Sequence of chain 1.A:
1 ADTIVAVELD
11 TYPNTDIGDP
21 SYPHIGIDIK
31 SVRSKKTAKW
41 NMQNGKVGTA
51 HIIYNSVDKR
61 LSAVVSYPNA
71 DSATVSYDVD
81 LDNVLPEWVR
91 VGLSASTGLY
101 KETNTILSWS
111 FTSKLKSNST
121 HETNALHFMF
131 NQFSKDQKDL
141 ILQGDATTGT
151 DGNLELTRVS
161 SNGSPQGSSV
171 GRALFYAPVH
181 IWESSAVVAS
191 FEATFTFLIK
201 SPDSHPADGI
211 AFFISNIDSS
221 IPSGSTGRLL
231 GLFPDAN

Binding-site contacts:
Ligand atom C3C contacts residue TYR100 of chain 1.A at 3.8 Å (hydrophobic).
Ligand atom C6M contacts residue TYR12 of chain 1.A at 3.7 Å (hydrophobic).
Ligand atom C6M contacts residue ASP208 of chain 1.A at 3.5 Å.
Ligand atom C4M contacts residue ASP208 of chain 1.A at 3.4 Å.
Ligand atom N2T contacts residue TYR12 of chain 1.A at 3.6 Å.
Ligand atom C6M contacts residue ALA207 of chain 1.A at 3.6 Å (hydrophobic).
Ligand atom O4M contacts residue ASP208 of chain 1.A at 2.5 Å (salt-bridge).
Ligand atom C24 contacts residue LEU99 of chain 1.A at 3.8 Å (hydrophobic).
Ligand atom O4M contacts residue ASN14 of chain 1.A at 2.9 Å (h-bond).
Ligand atom C4C contacts residue LEU99 of chain 1.A at 3.7 Å (hydrophobic).
Ligand atom C13 contacts residue LEU99 of chain 1.A at 3.5 Å (hydrophobic).
Ligand atom O3M contacts residue GLY227 of chain 1.A at 3.5 Å.
Ligand atom C1 contacts residue TYR12 of chain 1.A at 3.7 Å (hydrophobic).
Ligand atom O6M contacts residue LEU99 of chain 1.A at 3.2 Å (h-bond).
Ligand atom O2M contacts residue LEU99 of chain 1.A at 3.5 Å (h-bond).
Ligand atom O4M contacts residue ARG228 of chain 1.A at 3.2 Å (salt-bridge).
Ligand atom O6M contacts residue TYR100 of chain 1.A at 3.1 Å (h-bond).
Ligand atom C3M contacts residue ARG228 of chain 1.A at 3.8 Å.
Ligand atom N1T contacts residue TYR12 of chain 1.A at 2.6 Å (h-bond).
Ligand atom C5C contacts residue LEU99 of chain 1.A at 3.4 Å (hydrophobic).
Ligand atom O2M contacts residue GLY98 of chain 1.A at 3.8 Å.
Ligand atom C9 contacts residue ASP16 of chain 1.A at 3.6 Å.
Ligand atom O6M contacts residue ALA207 of chain 1.A at 3.3 Å.
Ligand atom C14 contacts residue TYR100 of chain 1.A at 3.6 Å (hydrophobic).
Ligand atom C5M contacts residue TYR12 of chain 1.A at 3.8 Å (hydrophobic).
Ligand atom C8 contacts residue ASP16 of chain 1.A at 3.5 Å.
Ligand atom C4M contacts residue ARG228 of chain 1.A at 3.6 Å.
Ligand atom O3M contacts residue ARG228 of chain 1.A at 2.9 Å (salt-bridge).
Ligand atom O4M contacts residue TYR12 of chain 1.A at 3.8 Å.
Ligand atom O5M contacts residue LEU99 of chain 1.A at 3.5 Å.
Ligand atom C5T contacts residue TYR12 of chain 1.A at 3.5 Å (hydrophobic).
Ligand atom C2 contacts residue LEU99 of chain 1.A at 3.8 Å (hydrophobic).
Ligand atom O6M contacts residue ASP208 of chain 1.A at 2.7 Å (salt-bridge).
Ligand atom O6M contacts residue GLY98 of chain 1.A at 3.4 Å.
Ligand atom O7P contacts residue LEU99 of chain 1.A at 3.9 Å.
Ligand atom C22 contacts residue TYR12 of chain 1.A at 3.6 Å (hydrophobic).
Ligand atom C4M contacts residue GLY227 of chain 1.A at 3.8 Å.
Ligand atom C1M contacts residue LEU99 of chain 1.A at 3.7 Å (hydrophobic).
Ligand atom O0A contacts residue ASP16 of chain 1.A at 3.4 Å (salt-bridge).
Ligand atom C6C contacts residue LEU99 of chain 1.A at 3.7 Å (hydrophobic).

A small-molecule ligand and the protein it binds are described below.
Small molecule (SMILES): CCN(CC)c1ccc2c(c1)Oc1cc(N(CC)CC)ccc1C2c1ccccc1C(=O)OCCOCCOCCOCCn1cc(CO[C@H]2O[C@H](CO)[C@@H](O)[C@H](O)[C@@H]2O)nn1